Sequence of chain 1.D:
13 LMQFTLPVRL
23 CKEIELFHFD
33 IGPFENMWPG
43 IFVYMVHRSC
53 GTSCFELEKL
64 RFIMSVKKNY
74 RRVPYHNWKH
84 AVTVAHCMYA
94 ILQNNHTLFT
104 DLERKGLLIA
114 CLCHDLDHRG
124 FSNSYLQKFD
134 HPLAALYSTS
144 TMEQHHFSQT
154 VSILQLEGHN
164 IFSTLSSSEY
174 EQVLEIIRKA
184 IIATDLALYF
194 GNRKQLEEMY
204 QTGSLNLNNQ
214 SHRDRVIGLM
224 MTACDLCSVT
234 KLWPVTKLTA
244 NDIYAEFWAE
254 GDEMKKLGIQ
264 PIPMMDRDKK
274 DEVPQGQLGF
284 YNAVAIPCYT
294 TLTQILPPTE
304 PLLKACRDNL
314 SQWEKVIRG

Binding-site contacts:
Ligand atom O11 contacts residue PHE283 of chain 1.D at 3.5 Å.
Ligand atom CL25 contacts residue PHE250 of chain 1.D at 3.8 Å.
Ligand atom C4 contacts residue MET267 of chain 1.D at 3.6 Å (hydrophobic).
Ligand atom C3 contacts residue PHE250 of chain 1.D at 4.0 Å (hydrophobic).
Ligand atom N16 contacts residue LEU229 of chain 1.D at 3.4 Å.
Ligand atom C12 contacts residue ILE246 of chain 1.D at 4.2 Å (hydrophobic).
Ligand atom C12 contacts residue PHE283 of chain 1.D at 3.6 Å (hydrophobic).
Ligand atom C9 contacts residue PHE283 of chain 1.D at 3.5 Å (hydrophobic).
Ligand atom C1 contacts residue PHE283 of chain 1.D at 3.8 Å (hydrophobic).
Ligand atom C3 contacts residue MET267 of chain 1.D at 3.7 Å (hydrophobic).
Ligand atom C17 contacts residue LEU229 of chain 1.D at 3.8 Å (hydrophobic).
Ligand atom C24 contacts residue LEU229 of chain 1.D at 3.9 Å (hydrophobic).
Ligand atom C8 contacts residue PHE283 of chain 1.D at 3.4 Å (hydrophobic).
Ligand atom C14 contacts residue PHE283 of chain 1.D at 3.6 Å (hydrophobic).
Ligand atom C23 contacts residue ASP228 of chain 1.D at 3.8 Å.
Ligand atom C1 contacts residue PHE250 of chain 1.D at 4.2 Å (hydrophobic).
Ligand atom C12 contacts residue GLN280 of chain 1.D at 3.6 Å.
Ligand atom C18 contacts residue LEU229 of chain 1.D at 4.0 Å (hydrophobic).
Ligand atom C2 contacts residue PHE250 of chain 1.D at 4.1 Å (hydrophobic).
Ligand atom C4 contacts residue PHE250 of chain 1.D at 3.8 Å (hydrophobic).
Ligand atom C20 contacts residue HIS79 of chain 1.D at 4.0 Å.
Ligand atom C18 contacts residue ILE246 of chain 1.D at 3.6 Å (hydrophobic).
Ligand atom C12 contacts residue VAL232 of chain 1.D at 3.8 Å (hydrophobic).
Ligand atom C8 contacts residue PHE250 of chain 1.D at 3.8 Å (hydrophobic).
Ligand atom CL25 contacts residue HIS79 of chain 1.D at 3.8 Å.
Ligand atom O5 contacts residue LEU189 of chain 1.D at 3.9 Å.
Ligand atom N13 contacts residue PHE283 of chain 1.D at 3.6 Å.
Ligand atom C21 contacts residue HIS79 of chain 1.D at 3.6 Å.
Ligand atom C15 contacts residue LEU229 of chain 1.D at 3.8 Å (hydrophobic).
Ligand atom O11 contacts residue GLN280 of chain 1.D at 3.0 Å (h-bond).
Ligand atom C2 contacts residue PHE283 of chain 1.D at 4.0 Å (hydrophobic).
Ligand atom N16 contacts residue TYR78 of chain 1.D at 4.1 Å.
Ligand atom C3 contacts residue PHE283 of chain 1.D at 3.9 Å (hydrophobic).
Ligand atom C7 contacts residue PHE283 of chain 1.D at 3.5 Å (hydrophobic).
Ligand atom C7 contacts residue PHE250 of chain 1.D at 4.0 Å (hydrophobic).
Ligand atom C15 contacts residue ILE246 of chain 1.D at 4.0 Å (hydrophobic).
Ligand atom C18 contacts residue TYR78 of chain 1.D at 3.9 Å (hydrophobic).
Ligand atom C4 contacts residue PHE283 of chain 1.D at 3.4 Å (hydrophobic).
Ligand atom N10 contacts residue PHE283 of chain 1.D at 3.3 Å.
Ligand atom C18 contacts residue VAL232 of chain 1.D at 4.1 Å (hydrophobic).

The protein below binds the small molecule below.
Small molecule (SMILES): COc1ccc2c(=O)n(C)c3c(C)nc(-c4ccccc4Cl)n3c2c1